A protein and the small-molecule ligand that binds it are described below.
Small molecule (SMILES): CCCCCCCC(=O)O

Sequence of chain 1.R:
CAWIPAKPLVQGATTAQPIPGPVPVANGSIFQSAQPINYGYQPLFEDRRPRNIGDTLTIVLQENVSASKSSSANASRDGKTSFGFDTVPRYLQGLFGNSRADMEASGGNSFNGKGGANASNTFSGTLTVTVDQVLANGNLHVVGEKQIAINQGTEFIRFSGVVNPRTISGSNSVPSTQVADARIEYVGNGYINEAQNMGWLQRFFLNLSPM

Sequence of chain 1.Q:
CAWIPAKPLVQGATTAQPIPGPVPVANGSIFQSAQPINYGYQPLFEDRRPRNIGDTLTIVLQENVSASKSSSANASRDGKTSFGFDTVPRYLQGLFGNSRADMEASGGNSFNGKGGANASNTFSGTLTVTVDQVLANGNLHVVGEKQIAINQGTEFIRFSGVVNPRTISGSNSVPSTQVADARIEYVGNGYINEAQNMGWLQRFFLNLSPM

Sequence of chain 1.P:
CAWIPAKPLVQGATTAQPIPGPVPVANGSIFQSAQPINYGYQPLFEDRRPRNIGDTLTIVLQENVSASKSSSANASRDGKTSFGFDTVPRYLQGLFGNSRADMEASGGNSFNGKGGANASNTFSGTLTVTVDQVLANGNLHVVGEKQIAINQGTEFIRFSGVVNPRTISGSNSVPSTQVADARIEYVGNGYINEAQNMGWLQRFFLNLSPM

Binding-site contacts:
Ligand atom C5 contacts residue TRP221 of chain 1.Q at 4.3 Å (hydrophobic).
Ligand atom C3 contacts residue CYS22 of chain 1.R at 3.6 Å (hydrophobic).
Ligand atom C1 contacts residue TRP24 of chain 1.R at 4.2 Å (hydrophobic).
Ligand atom C1 contacts residue ALA23 of chain 1.R at 4.4 Å (hydrophobic).
Ligand atom O1 contacts residue TRP24 of chain 1.R at 3.3 Å.
Ligand atom C1 contacts residue LEU229 of chain 1.P at 4.3 Å (hydrophobic).
Ligand atom C4 contacts residue LEU229 of chain 1.P at 4.0 Å (hydrophobic).
Ligand atom C3 contacts residue LEU229 of chain 1.P at 4.2 Å (hydrophobic).
Ligand atom C2 contacts residue CYS22 of chain 1.R at 2.6 Å (hydrophobic).
Ligand atom C6 contacts residue TRP221 of chain 1.Q at 4.5 Å (hydrophobic).
Ligand atom O1 contacts residue LEU229 of chain 1.P at 4.2 Å.
Ligand atom C1 contacts residue ASN228 of chain 1.P at 4.5 Å.
Ligand atom C4 contacts residue TRP221 of chain 1.Q at 4.3 Å (hydrophobic).
Ligand atom C2 contacts residue LEU229 of chain 1.P at 3.9 Å (hydrophobic).
Ligand atom C8 contacts residue TRP221 of chain 1.Q at 4.0 Å (hydrophobic).
Ligand atom C1 contacts residue CYS22 of chain 1.R at 1.7 Å (hydrophobic).
Ligand atom C7 contacts residue TRP221 of chain 1.Q at 3.7 Å (hydrophobic).
Ligand atom C2 contacts residue ASN228 of chain 1.P at 3.9 Å.
Ligand atom O1 contacts residue CYS22 of chain 1.R at 2.6 Å (h-bond).